This small molecule binds to this protein.
Small molecule (SMILES): N=c1ccn([C@H]2C[C@H](O[P](=O)(O)OC[C@H]3O[C@@H](n4cnc5c(=O)nc(N)[nH]c54)C[C@@H]3O)[C@@H](COP(=O)=O)O2)c(=O)[nH]1

Sequence of chain 39.A:
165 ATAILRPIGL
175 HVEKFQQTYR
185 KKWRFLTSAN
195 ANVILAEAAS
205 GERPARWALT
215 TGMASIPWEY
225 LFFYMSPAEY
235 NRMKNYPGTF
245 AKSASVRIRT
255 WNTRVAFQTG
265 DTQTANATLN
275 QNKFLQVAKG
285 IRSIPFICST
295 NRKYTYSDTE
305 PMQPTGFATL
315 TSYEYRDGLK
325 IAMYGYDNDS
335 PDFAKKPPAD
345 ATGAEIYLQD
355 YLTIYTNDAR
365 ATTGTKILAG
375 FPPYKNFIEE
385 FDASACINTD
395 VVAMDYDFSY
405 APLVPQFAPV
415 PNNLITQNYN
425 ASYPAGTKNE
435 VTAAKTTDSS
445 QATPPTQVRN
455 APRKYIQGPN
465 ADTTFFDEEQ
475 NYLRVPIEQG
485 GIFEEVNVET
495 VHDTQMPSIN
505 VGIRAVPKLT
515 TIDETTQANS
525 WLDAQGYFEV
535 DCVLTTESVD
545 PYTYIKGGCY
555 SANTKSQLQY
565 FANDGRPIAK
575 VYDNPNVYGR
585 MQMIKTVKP

Binding-site contacts:
Ligand atom N3 contacts residue LYS186 of chain 2.A at 3.5 Å.
Ligand atom C5' contacts residue ARG184 of chain 2.A at 3.4 Å.
Ligand atom C2 contacts residue PRO171 of chain 38.A at 3.6 Å (hydrophobic).
Ligand atom O6 contacts residue DC1 of chain 39.C at 2.9 Å (h-bond).
Ligand atom O5' contacts residue ARG184 of chain 2.A at 2.3 Å (salt-bridge).
Ligand atom N4 contacts residue ILE172 of chain 38.A at 3.7 Å.
Ligand atom C5' contacts residue ARG251 of chain 2.A at 3.8 Å.
Ligand atom O2 contacts residue LYS185 of chain 2.A at 3.7 Å.
Ligand atom N3 contacts residue ILE172 of chain 38.A at 3.5 Å.
Ligand atom N1 contacts residue ARG170 of chain 38.A at 2.5 Å (salt-bridge).
Ligand atom P contacts residue ARG184 of chain 2.A at 2.8 Å.
Ligand atom C4' contacts residue ARG184 of chain 2.A at 3.4 Å.
Ligand atom C2 contacts residue ILE172 of chain 38.A at 3.8 Å (hydrophobic).
Ligand atom O2 contacts residue ARG184 of chain 2.A at 3.7 Å.
Ligand atom OP1 contacts residue ARG251 of chain 2.A at 3.4 Å (salt-bridge).
Ligand atom C6 contacts residue DC1 of chain 39.C at 3.5 Å.
Ligand atom N2 contacts residue DC1 of chain 39.C at 2.8 Å (h-bond).
Ligand atom O3' contacts residue ARG184 of chain 2.A at 3.1 Å (salt-bridge).
Ligand atom N4 contacts residue LYS186 of chain 2.A at 3.9 Å.
Ligand atom C4 contacts residue LYS379 of chain 39.A at 3.9 Å.
Ligand atom C4 contacts residue ILE172 of chain 38.A at 3.5 Å (hydrophobic).
Ligand atom O6 contacts residue ARG170 of chain 38.A at 0.9 Å (salt-bridge).
Ligand atom C5 contacts residue ARG170 of chain 38.A at 3.1 Å.
Ligand atom C5 contacts residue LYS186 of chain 2.A at 3.6 Å.
Ligand atom N2 contacts residue ILE172 of chain 38.A at 3.6 Å.
Ligand atom O4' contacts residue ASP535 of chain 2.A at 3.7 Å.
Ligand atom OP1 contacts residue ARG184 of chain 2.A at 2.5 Å (salt-bridge).
Ligand atom C4' contacts residue ARG251 of chain 2.A at 3.8 Å.
Ligand atom C6 contacts residue ARG170 of chain 38.A at 1.9 Å.
Ligand atom N2 contacts residue PRO171 of chain 38.A at 2.9 Å (h-bond).
Ligand atom N4 contacts residue LEU169 of chain 38.A at 3.9 Å.
Ligand atom C2 contacts residue ARG170 of chain 38.A at 3.9 Å.
Ligand atom N1 contacts residue PRO171 of chain 38.A at 3.8 Å.
Ligand atom N7 contacts residue ARG170 of chain 38.A at 3.8 Å.
Ligand atom N4 contacts residue ASN380 of chain 39.A at 3.1 Å (h-bond).
Ligand atom C2 contacts residue DC1 of chain 39.C at 3.5 Å.
Ligand atom N4 contacts residue LYS379 of chain 39.A at 3.0 Å (salt-bridge).
Ligand atom N1 contacts residue DC1 of chain 39.C at 2.9 Å (h-bond).
Ligand atom C6 contacts residue LYS186 of chain 2.A at 3.7 Å.
Ligand atom C4 contacts residue LYS186 of chain 2.A at 3.6 Å.

Sequence of chain 38.A:
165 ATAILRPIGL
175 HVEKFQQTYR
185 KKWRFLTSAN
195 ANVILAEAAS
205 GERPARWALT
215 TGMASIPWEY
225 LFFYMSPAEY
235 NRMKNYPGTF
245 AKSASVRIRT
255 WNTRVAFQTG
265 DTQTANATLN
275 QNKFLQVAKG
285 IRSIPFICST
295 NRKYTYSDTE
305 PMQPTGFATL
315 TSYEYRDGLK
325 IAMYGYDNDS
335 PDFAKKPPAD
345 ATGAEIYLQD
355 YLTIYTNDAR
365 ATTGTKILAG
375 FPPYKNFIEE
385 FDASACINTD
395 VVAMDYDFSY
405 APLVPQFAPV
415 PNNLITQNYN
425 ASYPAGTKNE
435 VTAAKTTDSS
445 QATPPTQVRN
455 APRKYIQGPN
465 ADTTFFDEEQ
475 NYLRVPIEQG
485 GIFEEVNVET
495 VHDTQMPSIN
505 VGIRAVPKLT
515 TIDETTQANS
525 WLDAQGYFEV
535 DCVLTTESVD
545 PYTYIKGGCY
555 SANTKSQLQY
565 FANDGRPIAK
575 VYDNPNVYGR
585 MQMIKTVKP

Sequence of chain 2.A:
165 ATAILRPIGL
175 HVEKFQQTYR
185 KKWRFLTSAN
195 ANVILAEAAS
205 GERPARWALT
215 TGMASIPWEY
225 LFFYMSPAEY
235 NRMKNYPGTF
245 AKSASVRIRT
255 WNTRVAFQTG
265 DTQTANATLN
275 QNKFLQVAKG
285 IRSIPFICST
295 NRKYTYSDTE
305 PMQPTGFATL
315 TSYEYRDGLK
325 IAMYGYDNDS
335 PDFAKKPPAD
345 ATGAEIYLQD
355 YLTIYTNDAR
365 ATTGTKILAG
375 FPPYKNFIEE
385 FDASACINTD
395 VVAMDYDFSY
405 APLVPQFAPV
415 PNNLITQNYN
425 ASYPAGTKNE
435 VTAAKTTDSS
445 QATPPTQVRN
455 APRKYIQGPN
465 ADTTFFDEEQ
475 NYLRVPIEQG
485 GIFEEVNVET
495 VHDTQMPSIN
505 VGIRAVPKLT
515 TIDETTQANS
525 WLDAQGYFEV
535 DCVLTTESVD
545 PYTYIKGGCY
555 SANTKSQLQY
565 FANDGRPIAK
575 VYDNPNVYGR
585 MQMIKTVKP